Sequence of chain 1.A:
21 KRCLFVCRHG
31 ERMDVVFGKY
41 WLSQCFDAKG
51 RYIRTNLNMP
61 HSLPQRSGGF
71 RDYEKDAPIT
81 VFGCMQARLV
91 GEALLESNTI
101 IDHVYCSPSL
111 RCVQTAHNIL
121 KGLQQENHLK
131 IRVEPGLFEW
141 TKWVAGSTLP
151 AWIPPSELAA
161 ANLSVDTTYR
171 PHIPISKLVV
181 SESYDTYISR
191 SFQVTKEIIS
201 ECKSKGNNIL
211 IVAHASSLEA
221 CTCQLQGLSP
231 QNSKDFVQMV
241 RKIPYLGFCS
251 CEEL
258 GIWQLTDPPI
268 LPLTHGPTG

Binding-site contacts:
Ligand atom C14 contacts residue ASP34 of chain 1.A at 3.6 Å.
Ligand atom C24 contacts residue TRP143 of chain 1.A at 3.5 Å (hydrophobic).
Ligand atom C26 contacts residue TRP143 of chain 1.A at 3.5 Å (hydrophobic).
Ligand atom C23 contacts residue TRP143 of chain 1.A at 3.3 Å (hydrophobic).
Ligand atom O20 contacts residue ARG28 of chain 1.A at 3.3 Å (salt-bridge).
Ligand atom N03 contacts residue TRP143 of chain 1.A at 3.3 Å.
Ligand atom C10 contacts residue ARG32 of chain 1.A at 3.6 Å.
Ligand atom O21 contacts residue ALA215 of chain 1.A at 3.9 Å.
Ligand atom C13 contacts residue ARG32 of chain 1.A at 3.5 Å.
Ligand atom C02 contacts residue TRP143 of chain 1.A at 3.4 Å (hydrophobic).
Ligand atom O21 contacts residue ARG28 of chain 1.A at 3.6 Å.
Ligand atom C19 contacts residue ARG28 of chain 1.A at 3.6 Å.
Ligand atom C16 contacts residue ARG32 of chain 1.A at 3.7 Å.
Ligand atom C26 contacts residue VAL237 of chain 1.A at 3.9 Å (hydrophobic).
Ligand atom C25 contacts residue VAL237 of chain 1.A at 3.6 Å (hydrophobic).
Ligand atom O20 contacts residue ARG32 of chain 1.A at 3.1 Å (salt-bridge).
Ligand atom C25 contacts residue TRP143 of chain 1.A at 3.9 Å (hydrophobic).
Ligand atom C11 contacts residue ARG32 of chain 1.A at 3.5 Å.
Ligand atom C15 contacts residue LYS39 of chain 1.A at 3.8 Å.
Ligand atom O01 contacts residue TRP143 of chain 1.A at 3.4 Å (h-bond).
Ligand atom C13 contacts residue ASP34 of chain 1.A at 3.8 Å.
Ligand atom C22 contacts residue TRP143 of chain 1.A at 3.4 Å (hydrophobic).
Ligand atom O20 contacts residue HIS29 of chain 1.A at 3.6 Å.
Ligand atom C12 contacts residue VAL35 of chain 1.A at 3.9 Å (hydrophobic).
Ligand atom C06 contacts residue TRP143 of chain 1.A at 3.5 Å (hydrophobic).
Ligand atom C05 contacts residue TRP143 of chain 1.A at 3.4 Å (hydrophobic).
Ligand atom C27 contacts residue TRP143 of chain 1.A at 3.4 Å (hydrophobic).
Ligand atom C15 contacts residue ASP34 of chain 1.A at 3.4 Å.
Ligand atom C19 contacts residue GLU139 of chain 1.A at 4.1 Å.
Ligand atom C06 contacts residue GLU139 of chain 1.A at 3.3 Å.
Ligand atom C26 contacts residue ARG241 of chain 1.A at 3.3 Å.
Ligand atom N08 contacts residue ARG32 of chain 1.A at 3.4 Å (salt-bridge).
Ligand atom C25 contacts residue ARG241 of chain 1.A at 3.6 Å.
Ligand atom C17 contacts residue ARG32 of chain 1.A at 3.8 Å.
Ligand atom C11 contacts residue VAL35 of chain 1.A at 3.4 Å (hydrophobic).
Ligand atom C12 contacts residue ARG32 of chain 1.A at 3.4 Å.
Ligand atom C12 contacts residue ASP34 of chain 1.A at 3.7 Å.
Ligand atom C19 contacts residue ARG32 of chain 1.A at 4.0 Å.
Ligand atom C04 contacts residue TRP143 of chain 1.A at 3.4 Å (hydrophobic).
Ligand atom C09 contacts residue ARG32 of chain 1.A at 3.7 Å.

A small-molecule ligand and the protein it binds are described below.
Small molecule (SMILES): CCc1ccc(C(=O)N[C@@H](Cc2cc(=O)[nH]c3ccccc23)C(=O)O)cc1